A protein and the small-molecule ligand that binds it are described below.
Small molecule (SMILES): CC(=O)N[C@@H]1[C@@H](O)[C@H](O)[C@@H](CO)O[C@H]1O

Binding-site contacts:
Ligand atom O5 contacts residue SER102 of chain 1.A at 2.7 Å (h-bond).
Ligand atom O5 contacts residue ASN100 of chain 1.A at 2.4 Å (h-bond).
Ligand atom C3 contacts residue ASN100 of chain 1.A at 3.8 Å.
Ligand atom C1 contacts residue SER102 of chain 1.A at 3.7 Å.
Ligand atom C7 contacts residue ASN100 of chain 1.A at 4.0 Å.
Ligand atom N2 contacts residue ASN100 of chain 1.A at 2.9 Å (h-bond).
Ligand atom C5 contacts residue ASN100 of chain 1.A at 3.7 Å.
Ligand atom C6 contacts residue SER102 of chain 1.A at 3.4 Å.
Ligand atom C4 contacts residue ASN100 of chain 1.A at 4.2 Å.
Ligand atom C5 contacts residue SER102 of chain 1.A at 3.6 Å.
Ligand atom C1 contacts residue ASN100 of chain 1.A at 1.4 Å.
Ligand atom C2 contacts residue ASN100 of chain 1.A at 2.5 Å.

Sequence of chain 1.A:
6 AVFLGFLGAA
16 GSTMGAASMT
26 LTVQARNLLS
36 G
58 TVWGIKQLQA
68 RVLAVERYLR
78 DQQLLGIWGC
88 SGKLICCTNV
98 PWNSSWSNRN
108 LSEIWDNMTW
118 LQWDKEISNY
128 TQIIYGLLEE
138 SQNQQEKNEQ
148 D